This small molecule binds to this protein.
Small molecule (SMILES): Nc1ccn([C@@H]2O[C@H](CO[P](=O)(O)O[C@H]3[C@@H](O)[C@H](n4ccc(=O)[nH]c4=O)O[C@@H]3CO[P](=O)(O)O[C@H]3[C@@H](O)[C@H](n4cnc5c(N)ncnc54)O[C@@H]3CO)[C@@H](O[P](=O)(O)OC[C@H]3O[C@@H](n4ccc(=O)[nH]c4=O)[C@H](O)[C@@H]3O)[C@H]2O)c(=O)n1.O=c1ccn([C@@H]2O[C@H](CO[P](=O)(O)O[C@H]3[C@@H](O)[C@H](n4ccc(=O)[nH]c4=O)O[C@@H]3CO[P](=O)(O)O[C@H]3[C@@H](O)[C@H](n4ccc(=O)[nH]c4=O)O[C@@H]3CO)[C@@H](O)[C@H]2O)c(=O)[nH]1

Sequence of chain 55.F:
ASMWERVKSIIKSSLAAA

Binding-site contacts:
Ligand atom C2 contacts residue A4 of chain 9.G at 3.9 Å.
Ligand atom O4 contacts residue U5 of chain 9.G at 2.8 Å (h-bond).
Ligand atom OP2 contacts residue LYS8 of chain 55.F at 3.8 Å.
Ligand atom OP1 contacts residue PHE76 of chain 55.C at 3.7 Å.
Ligand atom C2 contacts residue U2 of chain 9.G at 3.6 Å.
Ligand atom N1 contacts residue U5 of chain 9.G at 3.7 Å.
Ligand atom C2 contacts residue C6 of chain 9.G at 3.4 Å.
Ligand atom C5 contacts residue U5 of chain 9.G at 3.9 Å.
Ligand atom C5 contacts residue A4 of chain 9.G at 2.8 Å.
Ligand atom N1 contacts residue U3 of chain 9.G at 3.8 Å.
Ligand atom O2 contacts residue C6 of chain 9.G at 2.9 Å (h-bond).
Ligand atom O2 contacts residue GLN61 of chain 55.C at 3.9 Å.
Ligand atom C4 contacts residue U5 of chain 9.G at 3.7 Å.
Ligand atom O2' contacts residue LEU64 of chain 55.C at 3.9 Å.
Ligand atom OP1 contacts residue LYS68 of chain 55.C at 3.2 Å (salt-bridge).
Ligand atom O2 contacts residue U1 of chain 9.G at 2.9 Å (h-bond).
Ligand atom C4 contacts residue U1 of chain 9.G at 3.7 Å.
Ligand atom C4 contacts residue A4 of chain 9.G at 3.2 Å.
Ligand atom O2' contacts residue THR57 of chain 55.C at 3.2 Å.
Ligand atom C6 contacts residue U5 of chain 9.G at 3.6 Å.
Ligand atom N6 contacts residue U2 of chain 9.G at 2.6 Å (h-bond).
Ligand atom C2 contacts residue U3 of chain 9.G at 3.8 Å.
Ligand atom C6 contacts residue A4 of chain 9.G at 3.7 Å.
Ligand atom OP1 contacts residue LYS8 of chain 55.F at 3.1 Å.
Ligand atom C2 contacts residue GLN61 of chain 55.C at 3.9 Å.
Ligand atom OP1 contacts residue LYS12 of chain 55.F at 3.9 Å.
Ligand atom O2 contacts residue U2 of chain 9.G at 3.6 Å.
Ligand atom N3 contacts residue A4 of chain 9.G at 3.8 Å.
Ligand atom N3 contacts residue U1 of chain 9.G at 3.9 Å.
Ligand atom O4 contacts residue U1 of chain 9.G at 2.8 Å (h-bond).
Ligand atom N3 contacts residue U1 of chain 9.G at 3.8 Å.
Ligand atom N3 contacts residue U5 of chain 9.G at 3.6 Å.
Ligand atom N3 contacts residue C6 of chain 9.G at 3.2 Å (h-bond).
Ligand atom C6 contacts residue U2 of chain 9.G at 3.4 Å.
Ligand atom N1 contacts residue U2 of chain 9.G at 2.8 Å.
Ligand atom N3 contacts residue U2 of chain 9.G at 3.6 Å.
Ligand atom O4 contacts residue A4 of chain 9.G at 2.6 Å (h-bond).
Ligand atom N3 contacts residue GLN61 of chain 55.C at 3.6 Å.
Ligand atom OP1 contacts residue LEU56 of chain 55.C at 2.8 Å.
Ligand atom C2 contacts residue U1 of chain 9.G at 3.9 Å.

Sequence of chain 9.C:
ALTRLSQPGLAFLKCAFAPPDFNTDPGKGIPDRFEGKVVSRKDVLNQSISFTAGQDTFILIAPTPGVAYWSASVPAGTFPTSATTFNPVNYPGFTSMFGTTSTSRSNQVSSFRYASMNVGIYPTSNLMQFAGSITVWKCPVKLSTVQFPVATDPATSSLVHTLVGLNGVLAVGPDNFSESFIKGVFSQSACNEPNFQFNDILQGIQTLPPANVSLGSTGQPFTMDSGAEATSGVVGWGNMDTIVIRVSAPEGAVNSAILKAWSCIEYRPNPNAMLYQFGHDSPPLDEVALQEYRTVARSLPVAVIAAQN

Sequence of chain 55.C:
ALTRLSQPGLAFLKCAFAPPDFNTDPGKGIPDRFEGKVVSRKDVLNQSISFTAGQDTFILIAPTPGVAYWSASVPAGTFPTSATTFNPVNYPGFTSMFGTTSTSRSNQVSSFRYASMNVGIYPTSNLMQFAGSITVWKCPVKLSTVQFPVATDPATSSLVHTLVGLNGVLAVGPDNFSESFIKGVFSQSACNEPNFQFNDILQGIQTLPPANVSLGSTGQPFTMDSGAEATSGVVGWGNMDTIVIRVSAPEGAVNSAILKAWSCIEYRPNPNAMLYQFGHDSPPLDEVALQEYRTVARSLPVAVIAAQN